A protein and the small-molecule ligand that binds it are described below.
Small molecule (SMILES): CC(=O)N[C@H]1[C@H](O[C@H]2[C@H](O)[C@@H](NC(C)=O)CO[C@@H]2CO)O[C@H](CO)[C@@H](O)[C@@H]1O

Sequence of chain 1.C:
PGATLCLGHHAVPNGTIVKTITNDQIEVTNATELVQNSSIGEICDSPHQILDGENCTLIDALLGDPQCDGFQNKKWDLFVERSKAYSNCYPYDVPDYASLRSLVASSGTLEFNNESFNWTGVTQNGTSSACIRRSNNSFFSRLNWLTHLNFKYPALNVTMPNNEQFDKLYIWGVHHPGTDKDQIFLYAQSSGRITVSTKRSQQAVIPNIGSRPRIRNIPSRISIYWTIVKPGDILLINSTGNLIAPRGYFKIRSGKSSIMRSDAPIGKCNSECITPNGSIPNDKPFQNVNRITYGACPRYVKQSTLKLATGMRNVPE

Binding-site contacts:
Ligand atom C3 contacts residue ASN57 of chain 1.C at 3.7 Å.
Ligand atom O5 contacts residue TYR88 of chain 1.C at 3.2 Å (h-bond).
Ligand atom C1 contacts residue TYR88 of chain 1.C at 4.2 Å (hydrophobic).
Ligand atom C5 contacts residue ASN57 of chain 1.C at 3.6 Å.
Ligand atom O7 contacts residue GLU56 of chain 1.C at 4.1 Å.
Ligand atom C2 contacts residue ASN57 of chain 1.C at 2.3 Å.
Ligand atom O6 contacts residue TYR88 of chain 1.C at 3.3 Å (h-bond).
Ligand atom O7 contacts residue ASN57 of chain 1.C at 3.5 Å (h-bond).
Ligand atom C6 contacts residue TYR88 of chain 1.C at 3.9 Å (hydrophobic).
Ligand atom C8 contacts residue GLU56 of chain 1.C at 3.1 Å.
Ligand atom N2 contacts residue ASN57 of chain 1.C at 2.8 Å (h-bond).
Ligand atom C7 contacts residue ASN57 of chain 1.C at 3.4 Å.
Ligand atom C1 contacts residue ASN57 of chain 1.C at 1.4 Å.
Ligand atom O5 contacts residue ASN57 of chain 1.C at 2.4 Å (h-bond).
Ligand atom C4 contacts residue ASN57 of chain 1.C at 4.2 Å.
Ligand atom C7 contacts residue GLU56 of chain 1.C at 3.9 Å.
Ligand atom C5 contacts residue TYR88 of chain 1.C at 4.1 Å (hydrophobic).